Sequence of chain 3.A:
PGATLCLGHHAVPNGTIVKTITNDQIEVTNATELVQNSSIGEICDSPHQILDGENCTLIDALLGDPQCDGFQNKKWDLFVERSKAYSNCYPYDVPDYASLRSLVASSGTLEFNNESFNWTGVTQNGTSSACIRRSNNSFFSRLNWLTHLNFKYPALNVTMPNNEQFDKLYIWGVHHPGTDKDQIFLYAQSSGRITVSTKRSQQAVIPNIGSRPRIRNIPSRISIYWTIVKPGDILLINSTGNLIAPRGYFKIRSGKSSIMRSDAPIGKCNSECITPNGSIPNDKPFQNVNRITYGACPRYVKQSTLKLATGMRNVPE

Binding-site contacts:
Ligand atom N2 contacts residue ASN127 of chain 3.A at 2.9 Å (h-bond).
Ligand atom O6 contacts residue ARG249 of chain 3.A at 4.2 Å.
Ligand atom O7 contacts residue ASN127 of chain 3.A at 3.1 Å (h-bond).
Ligand atom C3 contacts residue ASN127 of chain 3.A at 3.8 Å.
Ligand atom O5 contacts residue ASN127 of chain 3.A at 2.4 Å (h-bond).
Ligand atom C5 contacts residue ASN127 of chain 3.A at 3.7 Å.
Ligand atom C7 contacts residue ASN127 of chain 3.A at 3.2 Å.
Ligand atom C1 contacts residue ASN127 of chain 3.A at 1.5 Å.
Ligand atom N2 contacts residue GLN126 of chain 3.A at 3.5 Å (h-bond).
Ligand atom C8 contacts residue ASN127 of chain 3.A at 4.4 Å.
Ligand atom C4 contacts residue ASN127 of chain 3.A at 4.2 Å.
Ligand atom C7 contacts residue GLN126 of chain 3.A at 4.0 Å.
Ligand atom C5 contacts residue ARG249 of chain 3.A at 4.2 Å.
Ligand atom C1 contacts residue ARG249 of chain 3.A at 4.1 Å.
Ligand atom O5 contacts residue ARG249 of chain 3.A at 4.1 Å.
Ligand atom C8 contacts residue GLN126 of chain 3.A at 3.6 Å.
Ligand atom C2 contacts residue ASN127 of chain 3.A at 2.5 Å.
Ligand atom O6 contacts residue ASN127 of chain 3.A at 4.5 Å.

This protein binds this small molecule.
Small molecule (SMILES): CC(=O)N[C@H]1[C@H](O[C@H]2[C@H](O)[C@@H](NC(C)=O)CO[C@@H]2CO)O[C@H](CO)[C@@H](O)[C@@H]1O